Binding-site contacts:
Ligand atom N2 contacts residue ASN601 of chain 1.B at 3.0 Å (h-bond).
Ligand atom C5 contacts residue ASN601 of chain 1.B at 3.7 Å.
Ligand atom C7 contacts residue ASN601 of chain 1.B at 3.2 Å.
Ligand atom O7 contacts residue ASN601 of chain 1.B at 2.9 Å (h-bond).
Ligand atom C1 contacts residue ASN601 of chain 1.B at 1.4 Å.
Ligand atom O5 contacts residue ASN601 of chain 1.B at 2.3 Å (h-bond).
Ligand atom C3 contacts residue ASN601 of chain 1.B at 3.8 Å.
Ligand atom C2 contacts residue ASN601 of chain 1.B at 2.5 Å.
Ligand atom C4 contacts residue ASN601 of chain 1.B at 4.2 Å.

Sequence of chain 1.B:
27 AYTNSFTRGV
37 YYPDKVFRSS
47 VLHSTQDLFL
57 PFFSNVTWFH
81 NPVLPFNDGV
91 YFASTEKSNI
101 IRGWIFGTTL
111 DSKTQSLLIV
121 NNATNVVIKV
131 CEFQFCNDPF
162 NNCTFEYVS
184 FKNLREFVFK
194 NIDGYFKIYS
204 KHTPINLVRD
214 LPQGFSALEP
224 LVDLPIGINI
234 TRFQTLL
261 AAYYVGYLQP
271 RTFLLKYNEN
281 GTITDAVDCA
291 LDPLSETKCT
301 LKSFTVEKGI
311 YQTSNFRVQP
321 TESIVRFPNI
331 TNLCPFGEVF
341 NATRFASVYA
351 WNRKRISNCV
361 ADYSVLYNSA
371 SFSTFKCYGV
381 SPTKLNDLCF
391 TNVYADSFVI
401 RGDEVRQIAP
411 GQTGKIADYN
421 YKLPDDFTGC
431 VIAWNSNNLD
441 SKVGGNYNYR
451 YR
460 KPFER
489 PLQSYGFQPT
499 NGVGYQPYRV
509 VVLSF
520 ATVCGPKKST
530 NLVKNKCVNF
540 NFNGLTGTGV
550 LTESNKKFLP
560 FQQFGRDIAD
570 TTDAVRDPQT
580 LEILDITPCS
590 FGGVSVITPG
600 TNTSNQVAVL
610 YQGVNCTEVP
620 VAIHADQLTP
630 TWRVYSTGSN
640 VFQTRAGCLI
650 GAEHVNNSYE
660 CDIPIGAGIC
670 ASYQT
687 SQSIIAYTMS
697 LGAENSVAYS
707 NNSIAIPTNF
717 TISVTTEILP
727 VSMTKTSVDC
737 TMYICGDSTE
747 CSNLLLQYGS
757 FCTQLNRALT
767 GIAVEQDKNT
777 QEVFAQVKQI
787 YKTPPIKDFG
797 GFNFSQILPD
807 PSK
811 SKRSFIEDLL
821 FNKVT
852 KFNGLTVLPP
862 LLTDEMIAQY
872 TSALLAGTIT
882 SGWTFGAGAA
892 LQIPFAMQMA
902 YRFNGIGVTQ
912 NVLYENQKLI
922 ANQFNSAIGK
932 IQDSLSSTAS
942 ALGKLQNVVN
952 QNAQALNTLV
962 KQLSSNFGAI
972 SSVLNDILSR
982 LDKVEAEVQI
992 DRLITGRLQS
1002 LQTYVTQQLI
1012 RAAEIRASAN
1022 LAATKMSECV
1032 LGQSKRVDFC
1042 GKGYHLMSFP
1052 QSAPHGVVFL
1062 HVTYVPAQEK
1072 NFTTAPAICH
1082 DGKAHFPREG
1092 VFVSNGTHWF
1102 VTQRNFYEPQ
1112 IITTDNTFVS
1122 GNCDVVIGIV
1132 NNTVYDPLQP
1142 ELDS

The small molecule below binds the protein below.
Small molecule (SMILES): CC(=O)N[C@@H]1[C@@H](O)[C@H](O)[C@@H](CO)O[C@H]1O